Binding-site contacts:
Ligand atom CAI contacts residue LEU42 of chain 1.A at 4.1 Å (hydrophobic).
Ligand atom OAN contacts residue TYR89 of chain 1.A at 4.1 Å.
Ligand atom CAP contacts residue LEU42 of chain 1.A at 4.2 Å (hydrophobic).
Ligand atom CAJ contacts residue VAL96 of chain 1.A at 4.0 Å (hydrophobic).
Ligand atom CAH contacts residue LEU42 of chain 1.A at 4.0 Å (hydrophobic).
Ligand atom CAI contacts residue PRO32 of chain 1.A at 3.5 Å (hydrophobic).
Ligand atom CAA contacts residue GLN35 of chain 1.A at 3.6 Å.
Ligand atom CAP contacts residue ILE44 of chain 1.A at 3.5 Å (hydrophobic).
Ligand atom OAR contacts residue LEU42 of chain 1.A at 3.9 Å.
Ligand atom OAN contacts residue TYR47 of chain 1.A at 3.7 Å.
Ligand atom CAO contacts residue VAL37 of chain 1.A at 4.1 Å (hydrophobic).
Ligand atom NAM contacts residue ASN90 of chain 1.A at 3.4 Å (h-bond).
Ligand atom CAE contacts residue LEU42 of chain 1.A at 3.8 Å (hydrophobic).
Ligand atom OAN contacts residue ASN90 of chain 1.A at 3.1 Å (h-bond).
Ligand atom CAP contacts residue TYR89 of chain 1.A at 3.9 Å (hydrophobic).
Ligand atom OAC contacts residue PRO32 of chain 1.A at 3.6 Å.
Ligand atom NAM contacts residue VAL37 of chain 1.A at 3.6 Å.
Ligand atom CAL contacts residue VAL37 of chain 1.A at 4.0 Å (hydrophobic).
Ligand atom NAM contacts residue VAL96 of chain 1.A at 4.2 Å.
Ligand atom CAL contacts residue PRO32 of chain 1.A at 3.2 Å (hydrophobic).
Ligand atom CAO contacts residue ASN90 of chain 1.A at 3.6 Å.
Ligand atom OAN contacts residue VAL37 of chain 1.A at 4.0 Å.
Ligand atom CAB contacts residue PRO32 of chain 1.A at 4.0 Å (hydrophobic).
Ligand atom CAP contacts residue ASN90 of chain 1.A at 3.6 Å.
Ligand atom CAQ contacts residue LEU42 of chain 1.A at 3.8 Å (hydrophobic).
Ligand atom CAL contacts residue VAL96 of chain 1.A at 3.6 Å (hydrophobic).
Ligand atom CAD contacts residue LEU42 of chain 1.A at 4.1 Å (hydrophobic).
Ligand atom CAF contacts residue LEU42 of chain 1.A at 3.8 Å (hydrophobic).
Ligand atom CAG contacts residue LEU42 of chain 1.A at 4.0 Å (hydrophobic).
Ligand atom CAD contacts residue PRO32 of chain 1.A at 3.8 Å (hydrophobic).
Ligand atom CAL contacts residue PHE33 of chain 1.A at 3.8 Å (hydrophobic).
Ligand atom CAG contacts residue VAL96 of chain 1.A at 4.3 Å (hydrophobic).
Ligand atom CAK contacts residue ASN90 of chain 1.A at 4.2 Å.
Ligand atom CAH contacts residue VAL96 of chain 1.A at 4.2 Å (hydrophobic).
Ligand atom CAJ contacts residue VAL37 of chain 1.A at 3.8 Å (hydrophobic).
Ligand atom NAM contacts residue ALA86 of chain 1.A at 4.2 Å.
Ligand atom OAC contacts residue GLN35 of chain 1.A at 4.1 Å.
Ligand atom CAK contacts residue VAL96 of chain 1.A at 3.7 Å (hydrophobic).
Ligand atom OAS contacts residue LEU42 of chain 1.A at 4.2 Å.
Ligand atom CAK contacts residue VAL37 of chain 1.A at 3.6 Å (hydrophobic).

The small molecule below binds the protein below.
Small molecule (SMILES): CCOc1cc(C(=O)O)cc(-c2c(C)noc2C)c1

Sequence of chain 1.A:
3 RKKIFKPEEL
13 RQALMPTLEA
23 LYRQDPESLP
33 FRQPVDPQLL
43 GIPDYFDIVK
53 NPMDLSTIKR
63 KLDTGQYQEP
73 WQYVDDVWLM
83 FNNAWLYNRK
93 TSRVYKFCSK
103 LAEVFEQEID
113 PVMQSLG